Binding-site contacts:
Ligand atom N6 contacts residue THR59 of chain 33.E at 2.8 Å (h-bond).
Ligand atom C6 contacts residue LYS61 of chain 33.E at 3.8 Å.
Ligand atom C8 contacts residue TYR85 of chain 33.E at 3.8 Å (hydrophobic).
Ligand atom N1 contacts residue TYR85 of chain 33.E at 3.5 Å.
Ligand atom C4 contacts residue LYS61 of chain 33.E at 3.7 Å.
Ligand atom C5 contacts residue TYR85 of chain 33.E at 3.5 Å (hydrophobic).
Ligand atom N6 contacts residue THR45 of chain 33.E at 2.5 Å (h-bond).
Ligand atom P contacts residue LYS43 of chain 33.E at 3.2 Å.
Ligand atom OP1 contacts residue LYS43 of chain 33.E at 2.9 Å (salt-bridge).
Ligand atom N7 contacts residue TYR85 of chain 33.E at 3.7 Å.
Ligand atom C6 contacts residue THR59 of chain 33.E at 3.6 Å.
Ligand atom C5 contacts residue THR45 of chain 33.E at 3.1 Å.
Ligand atom N6 contacts residue SER47 of chain 33.E at 4.1 Å.
Ligand atom N1 contacts residue THR59 of chain 33.E at 3.5 Å.
Ligand atom C2 contacts residue THR59 of chain 33.E at 4.1 Å.
Ligand atom N6 contacts residue THR91 of chain 7.E at 3.5 Å (h-bond).
Ligand atom O6 contacts residue LYS61 of chain 33.E at 3.0 Å (salt-bridge).
Ligand atom C4 contacts residue TYR85 of chain 33.E at 3.8 Å (hydrophobic).
Ligand atom C6 contacts residue SER47 of chain 33.E at 3.9 Å.
Ligand atom N1 contacts residue SER47 of chain 33.E at 2.9 Å (h-bond).
Ligand atom C5 contacts residue LYS61 of chain 33.E at 3.7 Å.
Ligand atom N7 contacts residue LYS61 of chain 33.E at 3.7 Å.
Ligand atom N6 contacts residue CYS46 of chain 33.E at 3.4 Å (h-bond).
Ligand atom OP1 contacts residue TYR85 of chain 33.E at 3.5 Å (h-bond).
Ligand atom C2 contacts residue SER47 of chain 33.E at 3.4 Å.
Ligand atom N6 contacts residue TYR85 of chain 33.E at 3.4 Å.
Ligand atom C5' contacts residue TYR85 of chain 33.E at 4.0 Å (hydrophobic).
Ligand atom C5 contacts residue VAL29 of chain 33.E at 4.0 Å (hydrophobic).
Ligand atom C6 contacts residue THR45 of chain 33.E at 3.1 Å.
Ligand atom P contacts residue TYR85 of chain 33.E at 3.7 Å.
Ligand atom N9 contacts residue LYS61 of chain 33.E at 3.7 Å.
Ligand atom OP2 contacts residue LYS43 of chain 33.E at 2.7 Å (salt-bridge).
Ligand atom N9 contacts residue TYR85 of chain 33.E at 4.0 Å.
Ligand atom N6 contacts residue LYS61 of chain 33.E at 4.1 Å.
Ligand atom C8 contacts residue THR45 of chain 33.E at 3.8 Å.
Ligand atom C6 contacts residue TYR85 of chain 33.E at 3.4 Å (hydrophobic).
Ligand atom C8 contacts residue LYS61 of chain 33.E at 3.7 Å.
Ligand atom OP2 contacts residue GLU63 of chain 33.E at 3.6 Å (salt-bridge).
Ligand atom N7 contacts residue THR45 of chain 33.E at 2.5 Å (h-bond).
Ligand atom C6 contacts residue VAL29 of chain 33.E at 4.1 Å (hydrophobic).

Sequence of chain 7.E:
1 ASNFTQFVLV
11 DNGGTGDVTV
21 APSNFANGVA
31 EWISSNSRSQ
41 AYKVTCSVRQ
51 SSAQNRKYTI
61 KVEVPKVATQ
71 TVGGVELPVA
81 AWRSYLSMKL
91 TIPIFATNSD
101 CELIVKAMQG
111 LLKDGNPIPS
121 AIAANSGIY

A protein and the small-molecule ligand that binds it are described below.
Small molecule (SMILES): Nc1nc(=O)c2ncn([C@@H]3O[C@H](CO[P](=O)(O)O[C@H]4[C@@H](O)[C@H](n5cnc6c(N)ncnc65)O[C@@H]4CO[P](=O)(O)O[C@@H]4[C@@H](O)[C@H](n5cnc6c(N)ncnc65)O[C@@H]4COP(=O)=O)[C@@H](O)[C@H]3O)c2[nH]1

Sequence of chain 33.E:
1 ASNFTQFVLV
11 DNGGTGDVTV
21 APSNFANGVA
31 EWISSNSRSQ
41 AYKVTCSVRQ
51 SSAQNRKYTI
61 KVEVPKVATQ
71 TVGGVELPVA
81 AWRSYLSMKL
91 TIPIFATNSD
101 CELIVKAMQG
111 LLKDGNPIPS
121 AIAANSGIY